The protein below binds the small molecule below.
Small molecule (SMILES): NS(=O)(=O)c1ccc(Nc2nc(Cl)nc(NCCO)n2)cc1

Binding-site contacts:
Ligand atom C3 contacts residue GLN92 of chain 1.A at 3.7 Å.
Ligand atom CL13 contacts residue GLN92 of chain 1.A at 3.4 Å.
Ligand atom O1 contacts residue HIS94 of chain 1.A at 3.3 Å.
Ligand atom N12 contacts residue PHE130 of chain 1.A at 3.5 Å.
Ligand atom C5 contacts residue GOL1 of chain 1.D at 3.7 Å.
Ligand atom O2 contacts residue THR198 of chain 1.A at 3.0 Å (h-bond).
Ligand atom N9 contacts residue PHE130 of chain 1.A at 3.8 Å.
Ligand atom O2 contacts residue TRP208 of chain 1.A at 3.7 Å.
Ligand atom N1 contacts residue HIS119 of chain 1.A at 3.4 Å (h-bond).
Ligand atom C8 contacts residue PHE130 of chain 1.A at 3.7 Å (hydrophobic).
Ligand atom N14 contacts residue GLN92 of chain 1.A at 3.5 Å (h-bond).
Ligand atom C13 contacts residue GLN92 of chain 1.A at 3.9 Å.
Ligand atom S1 contacts residue HIS94 of chain 1.A at 3.9 Å.
Ligand atom O1 contacts residue ZN1 of chain 1.B at 3.1 Å.
Ligand atom C5 contacts residue THR199 of chain 1.A at 3.2 Å.
Ligand atom N1 contacts residue HIS96 of chain 1.A at 3.3 Å (h-bond).
Ligand atom C4 contacts residue GOL1 of chain 1.D at 3.8 Å.
Ligand atom N1 contacts residue HIS94 of chain 1.A at 3.2 Å (h-bond).
Ligand atom CL13 contacts residue PHE130 of chain 1.A at 3.9 Å.
Ligand atom N1 contacts residue ZN1 of chain 1.B at 1.9 Å.
Ligand atom C1 contacts residue LEU197 of chain 1.A at 3.9 Å (hydrophobic).
Ligand atom O1 contacts residue HIS119 of chain 1.A at 3.5 Å (h-bond).
Ligand atom CL13 contacts residue ILE91 of chain 1.A at 3.5 Å.
Ligand atom C6 contacts residue THR199 of chain 1.A at 3.4 Å.
Ligand atom C10 contacts residue PHE130 of chain 1.A at 3.7 Å (hydrophobic).
Ligand atom C2 contacts residue VAL121 of chain 1.A at 3.8 Å (hydrophobic).
Ligand atom S1 contacts residue THR198 of chain 1.A at 3.9 Å.
Ligand atom C2 contacts residue LEU197 of chain 1.A at 3.9 Å (hydrophobic).
Ligand atom S1 contacts residue HIS119 of chain 1.A at 4.0 Å.
Ligand atom S1 contacts residue ZN1 of chain 1.B at 3.0 Å.
Ligand atom N7 contacts residue GOL1 of chain 1.D at 3.9 Å.
Ligand atom O1 contacts residue VAL142 of chain 1.A at 3.8 Å.
Ligand atom O1 contacts residue VAL121 of chain 1.A at 3.8 Å.
Ligand atom C2 contacts residue HIS94 of chain 1.A at 3.9 Å.
Ligand atom N1 contacts residue THR198 of chain 1.A at 2.9 Å (h-bond).
Ligand atom N14 contacts residue PHE130 of chain 1.A at 3.3 Å.
Ligand atom N14 contacts residue GOL1 of chain 1.D at 3.8 Å.
Ligand atom O2 contacts residue LEU197 of chain 1.A at 3.3 Å.
Ligand atom C8 contacts residue GOL1 of chain 1.D at 3.9 Å.
Ligand atom C13 contacts residue PHE130 of chain 1.A at 3.4 Å (hydrophobic).

Sequence of chain 1.A:
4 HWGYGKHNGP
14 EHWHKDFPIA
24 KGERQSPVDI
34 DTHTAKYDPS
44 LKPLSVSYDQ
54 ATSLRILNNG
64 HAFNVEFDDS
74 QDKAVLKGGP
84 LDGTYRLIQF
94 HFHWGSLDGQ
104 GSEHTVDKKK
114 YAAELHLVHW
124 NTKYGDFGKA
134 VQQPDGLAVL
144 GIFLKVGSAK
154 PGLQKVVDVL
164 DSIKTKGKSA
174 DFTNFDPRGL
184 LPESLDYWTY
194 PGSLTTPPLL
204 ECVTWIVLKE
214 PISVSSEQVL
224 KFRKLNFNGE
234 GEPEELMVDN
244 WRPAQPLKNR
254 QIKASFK